Binding-site contacts:
Ligand atom O3 contacts residue TRP10 of chain 1.A at 3.5 Å.
Ligand atom C4 contacts residue HIS9 of chain 1.A at 3.5 Å.
Ligand atom C1 contacts residue HIS20 of chain 1.A at 4.2 Å.
Ligand atom C1 contacts residue ASN16 of chain 1.A at 4.2 Å.
Ligand atom C2 contacts residue HIS15 of chain 1.A at 3.7 Å.
Ligand atom C5 contacts residue HIS9 of chain 1.A at 4.5 Å.
Ligand atom C5 contacts residue TRP10 of chain 1.A at 4.5 Å (hydrophobic).
Ligand atom O3 contacts residue HIS9 of chain 1.A at 4.5 Å.
Ligand atom O2 contacts residue HIS20 of chain 1.A at 3.7 Å.
Ligand atom O3 contacts residue PHE25 of chain 1.A at 3.9 Å.
Ligand atom C7 contacts residue HIS9 of chain 1.A at 3.9 Å.
Ligand atom C6 contacts residue HIS9 of chain 1.A at 4.2 Å.
Ligand atom C7 contacts residue ASP24 of chain 1.A at 3.7 Å.
Ligand atom C2 contacts residue ASN16 of chain 1.A at 4.4 Å.
Ligand atom S1 contacts residue TRP10 of chain 1.A at 4.1 Å.
Ligand atom O2 contacts residue TRP21 of chain 1.A at 3.3 Å.
Ligand atom O2 contacts residue ASN16 of chain 1.A at 3.5 Å (h-bond).
Ligand atom C5 contacts residue ASP24 of chain 1.A at 3.6 Å.
Ligand atom N1 contacts residue HIS20 of chain 1.A at 3.0 Å (h-bond).
Ligand atom C7 contacts residue TRP10 of chain 1.A at 4.1 Å (hydrophobic).
Ligand atom N1 contacts residue TRP21 of chain 1.A at 3.7 Å.
Ligand atom N1 contacts residue ASP24 of chain 1.A at 2.7 Å (salt-bridge).
Ligand atom C1 contacts residue HIS15 of chain 1.A at 4.1 Å.
Ligand atom S1 contacts residue HIS20 of chain 1.A at 4.0 Å.
Ligand atom C3 contacts residue HIS9 of chain 1.A at 4.3 Å.
Ligand atom O3 contacts residue ASP24 of chain 1.A at 3.4 Å (salt-bridge).
Ligand atom S1 contacts residue ASP24 of chain 1.A at 3.4 Å (salt-bridge).
Ligand atom O2 contacts residue TRP10 of chain 1.A at 3.7 Å.
Ligand atom N1 contacts residue LYS23 of chain 1.A at 4.2 Å.
Ligand atom S1 contacts residue TRP21 of chain 1.A at 4.3 Å.

A protein and the small-molecule ligand that binds it are described below.
Small molecule (SMILES): COc1ccc(S(N)(=O)=O)cc1

Sequence of chain 1.A:
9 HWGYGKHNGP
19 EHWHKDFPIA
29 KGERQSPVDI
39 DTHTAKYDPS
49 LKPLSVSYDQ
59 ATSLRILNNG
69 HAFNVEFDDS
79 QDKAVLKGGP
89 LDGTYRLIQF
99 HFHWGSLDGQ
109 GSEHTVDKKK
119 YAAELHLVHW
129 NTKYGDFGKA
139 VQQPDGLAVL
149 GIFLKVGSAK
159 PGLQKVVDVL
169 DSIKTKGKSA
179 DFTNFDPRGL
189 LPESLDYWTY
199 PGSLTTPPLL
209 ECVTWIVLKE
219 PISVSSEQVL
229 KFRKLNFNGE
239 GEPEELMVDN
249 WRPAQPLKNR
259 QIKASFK